Sequence of chain 1.A:
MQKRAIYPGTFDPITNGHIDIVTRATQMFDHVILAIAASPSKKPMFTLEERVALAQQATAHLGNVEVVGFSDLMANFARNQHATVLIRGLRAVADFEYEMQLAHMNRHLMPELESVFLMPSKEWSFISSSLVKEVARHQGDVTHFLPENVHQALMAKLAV

Sequence of chain 3.A:
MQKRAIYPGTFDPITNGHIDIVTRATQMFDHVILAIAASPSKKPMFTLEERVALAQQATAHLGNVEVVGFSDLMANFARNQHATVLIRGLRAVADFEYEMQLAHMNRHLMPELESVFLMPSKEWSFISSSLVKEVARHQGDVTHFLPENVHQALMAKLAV

The small molecule below binds the protein below.
Small molecule (SMILES): CC1=Nc2nc(NCc3cccc(Br)c3)nn2C(=O)C1

Binding-site contacts:
Ligand atom N8 contacts residue LEU73 of chain 3.A at 3.5 Å.
Ligand atom C7 contacts residue VAL135 of chain 1.A at 4.2 Å (hydrophobic).
Ligand atom C19 contacts residue THR10 of chain 3.A at 3.7 Å.
Ligand atom BR contacts residue GLY9 of chain 3.A at 3.5 Å.
Ligand atom C7 contacts residue LEU102 of chain 3.A at 3.7 Å (hydrophobic).
Ligand atom C12 contacts residue ASP72 of chain 3.A at 3.9 Å.
Ligand atom BR contacts residue PRO8 of chain 3.A at 3.9 Å.
Ligand atom N3 contacts residue MET74 of chain 3.A at 2.9 Å (h-bond).
Ligand atom N8 contacts residue MET74 of chain 3.A at 3.8 Å.
Ligand atom C2 contacts residue LEU73 of chain 3.A at 3.5 Å (hydrophobic).
Ligand atom BR contacts residue MET74 of chain 3.A at 3.9 Å.
Ligand atom C6 contacts residue MET74 of chain 3.A at 3.7 Å (hydrophobic).
Ligand atom C7 contacts residue LEU131 of chain 1.A at 4.1 Å (hydrophobic).
Ligand atom C9 contacts residue LEU73 of chain 3.A at 4.1 Å (hydrophobic).
Ligand atom C6 contacts residue LEU73 of chain 3.A at 4.0 Å (hydrophobic).
Ligand atom C17 contacts residue MET105 of chain 3.A at 3.6 Å (hydrophobic).
Ligand atom C6 contacts residue ASP72 of chain 3.A at 4.2 Å.
Ligand atom C18 contacts residue THR10 of chain 3.A at 3.7 Å.
Ligand atom N10 contacts residue ASP72 of chain 3.A at 3.2 Å (salt-bridge).
Ligand atom C17 contacts residue VAL135 of chain 1.A at 3.9 Å (hydrophobic).
Ligand atom O11 contacts residue GLU134 of chain 1.A at 3.4 Å.
Ligand atom C9 contacts residue LEU102 of chain 3.A at 3.7 Å (hydrophobic).
Ligand atom N10 contacts residue LEU73 of chain 3.A at 3.9 Å.
Ligand atom C18 contacts residue ALA37 of chain 3.A at 3.8 Å (hydrophobic).
Ligand atom C14 contacts residue ALA37 of chain 3.A at 3.7 Å (hydrophobic).
Ligand atom C12 contacts residue HIS138 of chain 1.A at 4.2 Å.
Ligand atom C13 contacts residue ALA37 of chain 3.A at 3.7 Å (hydrophobic).
Ligand atom C9 contacts residue VAL135 of chain 1.A at 4.1 Å (hydrophobic).
Ligand atom N10 contacts residue MET74 of chain 3.A at 3.7 Å.
Ligand atom C17 contacts residue LEU102 of chain 3.A at 3.6 Å (hydrophobic).
Ligand atom C15 contacts residue ALA37 of chain 3.A at 3.7 Å (hydrophobic).
Ligand atom C5 contacts residue GLU134 of chain 1.A at 4.2 Å.
Ligand atom N1 contacts residue MET74 of chain 3.A at 4.2 Å.
Ligand atom C13 contacts residue PHE70 of chain 3.A at 3.9 Å (hydrophobic).
Ligand atom C20 contacts residue ALA37 of chain 3.A at 3.8 Å (hydrophobic).
Ligand atom N3 contacts residue LEU73 of chain 3.A at 3.6 Å.
Ligand atom C17 contacts residue LEU109 of chain 3.A at 4.1 Å (hydrophobic).
Ligand atom C2 contacts residue MET74 of chain 3.A at 3.7 Å (hydrophobic).
Ligand atom C19 contacts residue ALA37 of chain 3.A at 3.7 Å (hydrophobic).
Ligand atom C17 contacts residue ASN106 of chain 3.A at 3.5 Å.